Sequence of chain 1.A:
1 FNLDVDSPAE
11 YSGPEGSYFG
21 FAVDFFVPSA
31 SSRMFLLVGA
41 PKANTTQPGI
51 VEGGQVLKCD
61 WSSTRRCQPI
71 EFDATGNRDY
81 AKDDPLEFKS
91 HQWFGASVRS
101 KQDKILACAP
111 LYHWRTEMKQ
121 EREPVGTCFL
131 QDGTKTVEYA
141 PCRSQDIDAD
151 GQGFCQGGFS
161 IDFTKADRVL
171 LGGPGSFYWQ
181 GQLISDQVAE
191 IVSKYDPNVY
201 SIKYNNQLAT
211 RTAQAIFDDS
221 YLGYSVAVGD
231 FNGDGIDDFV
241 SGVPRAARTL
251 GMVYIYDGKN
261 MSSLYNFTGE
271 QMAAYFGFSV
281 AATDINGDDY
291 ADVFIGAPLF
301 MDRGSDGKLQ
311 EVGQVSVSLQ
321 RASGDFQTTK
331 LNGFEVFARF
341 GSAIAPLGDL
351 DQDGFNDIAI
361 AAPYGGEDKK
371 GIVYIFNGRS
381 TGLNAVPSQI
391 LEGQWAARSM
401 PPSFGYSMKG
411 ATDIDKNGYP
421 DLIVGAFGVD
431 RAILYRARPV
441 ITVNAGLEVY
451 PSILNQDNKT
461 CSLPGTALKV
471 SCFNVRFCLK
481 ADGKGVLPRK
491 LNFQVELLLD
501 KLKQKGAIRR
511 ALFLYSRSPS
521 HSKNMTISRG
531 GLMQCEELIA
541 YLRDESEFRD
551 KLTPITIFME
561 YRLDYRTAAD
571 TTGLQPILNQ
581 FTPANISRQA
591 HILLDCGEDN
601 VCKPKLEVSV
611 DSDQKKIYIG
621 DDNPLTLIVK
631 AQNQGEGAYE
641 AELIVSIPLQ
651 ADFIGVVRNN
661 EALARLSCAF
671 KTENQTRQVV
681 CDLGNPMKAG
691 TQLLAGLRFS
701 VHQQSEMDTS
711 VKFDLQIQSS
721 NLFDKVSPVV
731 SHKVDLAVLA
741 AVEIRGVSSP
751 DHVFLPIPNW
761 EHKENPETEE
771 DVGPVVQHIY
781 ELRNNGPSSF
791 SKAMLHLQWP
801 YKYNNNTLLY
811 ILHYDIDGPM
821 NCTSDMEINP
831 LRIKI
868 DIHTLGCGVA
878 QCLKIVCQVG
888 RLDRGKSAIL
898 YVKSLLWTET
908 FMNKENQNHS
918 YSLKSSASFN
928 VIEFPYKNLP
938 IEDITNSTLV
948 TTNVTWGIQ

Binding-site contacts:
Ligand atom C2 contacts residue ASN674 of chain 1.A at 2.5 Å.
Ligand atom C4 contacts residue ASN674 of chain 1.A at 3.9 Å.
Ligand atom C6 contacts residue ASN674 of chain 1.A at 3.1 Å.
Ligand atom C3 contacts residue ASN674 of chain 1.A at 3.7 Å.
Ligand atom O7 contacts residue ASN674 of chain 1.A at 4.2 Å.
Ligand atom O6 contacts residue ASN674 of chain 1.A at 3.9 Å.
Ligand atom C8 contacts residue ASN674 of chain 1.A at 4.1 Å.
Ligand atom C7 contacts residue ASN674 of chain 1.A at 3.5 Å.
Ligand atom O5 contacts residue ASN674 of chain 1.A at 2.5 Å (h-bond).
Ligand atom C1 contacts residue ASN674 of chain 1.A at 1.4 Å.
Ligand atom C5 contacts residue ASN674 of chain 1.A at 3.3 Å.
Ligand atom N2 contacts residue ASN674 of chain 1.A at 2.9 Å (h-bond).

The small molecule below binds the protein below.
Small molecule (SMILES): CC(=O)N[C@@H]1[C@@H](O)[C@H](O)[C@@H](CO)O[C@H]1O